Binding-site contacts:
Ligand atom C1 contacts residue ASP73 of chain 3.C at 3.8 Å.
Ligand atom O5 contacts residue SER75 of chain 3.C at 3.5 Å.
Ligand atom N2 contacts residue ASN287 of chain 3.A at 3.0 Å (h-bond).
Ligand atom C8 contacts residue ASP54 of chain 3.C at 3.4 Å.
Ligand atom C8 contacts residue ALA55 of chain 3.C at 3.9 Å (hydrophobic).
Ligand atom C6 contacts residue ASN74 of chain 3.C at 3.6 Å.
Ligand atom C8 contacts residue ALA285 of chain 3.A at 3.8 Å (hydrophobic).
Ligand atom C2 contacts residue ASP73 of chain 3.C at 4.0 Å.
Ligand atom O7 contacts residue ARG72 of chain 3.C at 3.7 Å.
Ligand atom C7 contacts residue ASN287 of chain 3.A at 3.0 Å.
Ligand atom C2 contacts residue ASN287 of chain 3.A at 2.9 Å.
Ligand atom C4 contacts residue ASP73 of chain 3.C at 3.9 Å.
Ligand atom O7 contacts residue ASP73 of chain 3.C at 3.5 Å.
Ligand atom O6 contacts residue ASP73 of chain 3.C at 4.3 Å.
Ligand atom O6 contacts residue SER30 of chain 3.C at 4.2 Å.
Ligand atom C7 contacts residue ASN74 of chain 3.C at 3.9 Å.
Ligand atom O2 contacts residue ASP73 of chain 3.C at 3.9 Å.
Ligand atom O7 contacts residue LYS36 of chain 3.A at 3.9 Å.
Ligand atom O5 contacts residue ASP73 of chain 3.C at 3.9 Å.
Ligand atom O7 contacts residue ASN287 of chain 3.A at 3.3 Å (h-bond).
Ligand atom O4 contacts residue ASN74 of chain 3.C at 3.8 Å.
Ligand atom C3 contacts residue ASP73 of chain 3.C at 4.3 Å.
Ligand atom C6 contacts residue SER75 of chain 3.C at 4.2 Å.
Ligand atom O3 contacts residue ASP73 of chain 3.C at 4.2 Å.
Ligand atom O6 contacts residue SER75 of chain 3.C at 3.8 Å.
Ligand atom C5 contacts residue ASN74 of chain 3.C at 3.8 Å.
Ligand atom C2 contacts residue ASN74 of chain 3.C at 4.1 Å.
Ligand atom C7 contacts residue ASN38 of chain 3.A at 4.3 Å.
Ligand atom C8 contacts residue ASN38 of chain 3.A at 3.6 Å.
Ligand atom O3 contacts residue ARG72 of chain 3.C at 3.8 Å.
Ligand atom O7 contacts residue ASN74 of chain 3.C at 2.9 Å (h-bond).
Ligand atom C8 contacts residue ASN287 of chain 3.A at 3.6 Å.
Ligand atom C1 contacts residue ASN287 of chain 3.A at 2.4 Å.
Ligand atom C8 contacts residue ASN74 of chain 3.C at 3.5 Å.
Ligand atom C5 contacts residue SER75 of chain 3.C at 4.3 Å.
Ligand atom O6 contacts residue ASN74 of chain 3.C at 2.7 Å (h-bond).
Ligand atom O5 contacts residue ASN287 of chain 3.A at 3.4 Å (h-bond).
Ligand atom O4 contacts residue SER75 of chain 3.C at 3.7 Å.
Ligand atom C8 contacts residue ILE286 of chain 3.A at 4.0 Å (hydrophobic).
Ligand atom C6 contacts residue ASP73 of chain 3.C at 3.8 Å.

This small molecule binds to this protein.
Small molecule (SMILES): CC(=O)N[C@H]1[C@H](O[C@H]2[C@H](O)[C@@H](NC(C)=O)CO[C@@H]2CO)O[C@H](CO)[C@@H](O[C@@H]2O[C@@H](CO)[C@@H](O)[C@@H](O)[C@H]2O)[C@@H]1O

Sequence of chain 3.C:
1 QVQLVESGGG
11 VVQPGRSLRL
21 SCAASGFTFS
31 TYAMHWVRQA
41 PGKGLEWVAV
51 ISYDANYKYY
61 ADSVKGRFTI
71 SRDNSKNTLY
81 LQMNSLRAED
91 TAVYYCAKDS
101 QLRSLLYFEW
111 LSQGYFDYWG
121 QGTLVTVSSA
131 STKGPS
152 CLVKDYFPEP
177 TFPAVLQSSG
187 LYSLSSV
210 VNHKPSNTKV

Sequence of chain 3.A:
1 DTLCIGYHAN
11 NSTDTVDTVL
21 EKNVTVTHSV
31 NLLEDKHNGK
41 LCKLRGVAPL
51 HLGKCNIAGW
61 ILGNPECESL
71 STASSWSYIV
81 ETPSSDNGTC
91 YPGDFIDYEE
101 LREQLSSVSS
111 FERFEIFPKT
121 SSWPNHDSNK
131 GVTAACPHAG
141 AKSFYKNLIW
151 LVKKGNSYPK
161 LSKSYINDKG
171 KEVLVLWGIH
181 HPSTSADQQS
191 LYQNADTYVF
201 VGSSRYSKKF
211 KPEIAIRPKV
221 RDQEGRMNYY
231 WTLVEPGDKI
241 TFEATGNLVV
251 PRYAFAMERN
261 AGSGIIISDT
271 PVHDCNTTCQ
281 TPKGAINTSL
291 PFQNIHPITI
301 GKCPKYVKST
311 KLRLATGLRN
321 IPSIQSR